The protein below binds the small molecule below.
Small molecule (SMILES): O=c1[nH]cnc2c1ncn2[C@@H]1O[C@H](CO)[C@@H](O)[C@H]1O

Binding-site contacts:
Ligand atom O2' contacts residue GLY217 of chain 1.A at 3.8 Å.
Ligand atom N7 contacts residue GLY117 of chain 1.A at 3.6 Å (h-bond).
Ligand atom O2' contacts residue MET218 of chain 1.A at 3.0 Å (h-bond).
Ligand atom C6 contacts residue GLU200 of chain 1.A at 3.3 Å.
Ligand atom N7 contacts residue PHE199 of chain 1.A at 3.8 Å.
Ligand atom O6 contacts residue GLY117 of chain 1.A at 3.8 Å.
Ligand atom C2 contacts residue GLU200 of chain 1.A at 3.1 Å.
Ligand atom C8 contacts residue ASN242 of chain 1.A at 3.3 Å.
Ligand atom C2 contacts residue MET218 of chain 1.A at 3.5 Å (hydrophobic).
Ligand atom N3 contacts residue GLY217 of chain 1.A at 3.8 Å.
Ligand atom C2' contacts residue SO41 of chain 1.D at 3.7 Å.
Ligand atom C5' contacts residue HIS256 of chain 1.A at 3.4 Å.
Ligand atom O3' contacts residue SO41 of chain 1.D at 3.0 Å (h-bond).
Ligand atom N7 contacts residue ASN242 of chain 1.A at 2.6 Å (h-bond).
Ligand atom N3 contacts residue VAL216 of chain 1.A at 3.7 Å.
Ligand atom O3' contacts residue TYR87 of chain 1.A at 3.0 Å (h-bond).
Ligand atom C5 contacts residue GLY117 of chain 1.A at 3.7 Å.
Ligand atom C6 contacts residue ASN242 of chain 1.A at 3.7 Å.
Ligand atom C4 contacts residue VAL216 of chain 1.A at 3.8 Å (hydrophobic).
Ligand atom C6 contacts residue PHE199 of chain 1.A at 3.5 Å (hydrophobic).
Ligand atom N1 contacts residue PHE199 of chain 1.A at 3.5 Å.
Ligand atom O2' contacts residue ALA115 of chain 1.A at 3.4 Å (h-bond).
Ligand atom C6 contacts residue VAL216 of chain 1.A at 3.8 Å (hydrophobic).
Ligand atom O3' contacts residue HIS85 of chain 1.A at 3.5 Å (h-bond).
Ligand atom N3 contacts residue MET218 of chain 1.A at 3.4 Å.
Ligand atom C2 contacts residue VAL216 of chain 1.A at 3.7 Å (hydrophobic).
Ligand atom N9 contacts residue ALA115 of chain 1.A at 3.7 Å.
Ligand atom N7 contacts residue THR241 of chain 1.A at 3.7 Å.
Ligand atom O6 contacts residue ASN242 of chain 1.A at 2.9 Å (h-bond).
Ligand atom C5 contacts residue PHE199 of chain 1.A at 3.4 Å (hydrophobic).
Ligand atom C8 contacts residue THR241 of chain 1.A at 3.3 Å.
Ligand atom O2' contacts residue SO41 of chain 1.D at 2.6 Å (h-bond).
Ligand atom C5 contacts residue ASN242 of chain 1.A at 3.7 Å.
Ligand atom O6 contacts residue VAL244 of chain 1.A at 3.2 Å.
Ligand atom C1' contacts residue ALA115 of chain 1.A at 3.0 Å (hydrophobic).
Ligand atom O6 contacts residue GLU200 of chain 1.A at 3.3 Å (salt-bridge).
Ligand atom O5' contacts residue HIS256 of chain 1.A at 2.9 Å.
Ligand atom N1 contacts residue VAL216 of chain 1.A at 3.3 Å.
Ligand atom C4 contacts residue PHE199 of chain 1.A at 3.5 Å (hydrophobic).
Ligand atom N1 contacts residue GLU200 of chain 1.A at 2.5 Å (salt-bridge).

Sequence of chain 1.A:
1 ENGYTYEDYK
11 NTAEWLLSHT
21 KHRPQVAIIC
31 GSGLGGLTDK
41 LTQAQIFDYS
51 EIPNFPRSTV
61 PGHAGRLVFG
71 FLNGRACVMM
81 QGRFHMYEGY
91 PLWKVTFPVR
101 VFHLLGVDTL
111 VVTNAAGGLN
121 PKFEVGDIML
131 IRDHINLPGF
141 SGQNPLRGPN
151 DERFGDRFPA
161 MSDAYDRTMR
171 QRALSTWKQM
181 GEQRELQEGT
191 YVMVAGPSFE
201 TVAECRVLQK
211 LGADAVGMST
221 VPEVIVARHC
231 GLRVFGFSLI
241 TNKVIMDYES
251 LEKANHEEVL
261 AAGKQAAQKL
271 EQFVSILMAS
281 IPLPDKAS